This protein binds this small molecule.
Small molecule (SMILES): CCNC(=O)Cc1ccc(Nc2nc(-c3c(F)cccc3F)nc3c2C(=O)N=C3)cc1

Binding-site contacts:
Ligand atom C29 contacts residue GLU17 of chain 1.A at 3.7 Å.
Ligand atom F26 contacts residue LEU142 of chain 1.A at 3.6 Å.
Ligand atom O22 contacts residue ALA40 of chain 1.A at 3.6 Å.
Ligand atom C21 contacts residue ALA40 of chain 1.A at 3.5 Å (hydrophobic).
Ligand atom C9 contacts residue GLY96 of chain 1.A at 3.2 Å.
Ligand atom F26 contacts residue ASP153 of chain 1.A at 3.9 Å.
Ligand atom C10 contacts residue GLY96 of chain 1.A at 3.8 Å.
Ligand atom N13 contacts residue LEU15 of chain 1.A at 4.0 Å.
Ligand atom C27 contacts residue ASN140 of chain 1.A at 3.4 Å.
Ligand atom N13 contacts residue VAL93 of chain 1.A at 3.8 Å.
Ligand atom C6 contacts residue ASP100 of chain 1.A at 3.5 Å.
Ligand atom C19 contacts residue ALA40 of chain 1.A at 3.8 Å (hydrophobic).
Ligand atom C27 contacts residue ASP153 of chain 1.A at 3.9 Å.
Ligand atom C8 contacts residue GLY96 of chain 1.A at 3.5 Å.
Ligand atom N20 contacts residue GLU91 of chain 1.A at 3.1 Å (salt-bridge).
Ligand atom O22 contacts residue TYR92 of chain 1.A at 3.4 Å.
Ligand atom C27 contacts residue ARG139 of chain 1.A at 3.8 Å.
Ligand atom F31 contacts residue VAL23 of chain 1.A at 3.6 Å.
Ligand atom F31 contacts residue LEU15 of chain 1.A at 3.7 Å.
Ligand atom O22 contacts residue VAL93 of chain 1.A at 2.9 Å (h-bond).
Ligand atom C28 contacts residue GLU17 of chain 1.A at 3.7 Å.
Ligand atom N20 contacts residue ALA40 of chain 1.A at 3.1 Å.
Ligand atom C11 contacts residue LEU15 of chain 1.A at 3.6 Å (hydrophobic).
Ligand atom C18 contacts residue LEU142 of chain 1.A at 3.6 Å (hydrophobic).
Ligand atom O22 contacts residue GLU91 of chain 1.A at 3.8 Å.
Ligand atom N15 contacts residue LEU142 of chain 1.A at 4.0 Å.
Ligand atom C21 contacts residue VAL93 of chain 1.A at 3.6 Å (hydrophobic).
Ligand atom C19 contacts residue LEU142 of chain 1.A at 3.8 Å (hydrophobic).
Ligand atom F31 contacts residue GLY16 of chain 1.A at 3.5 Å.
Ligand atom C2 contacts residue ARG13 of chain 1.A at 3.9 Å.
Ligand atom C2 contacts residue ASP14 of chain 1.A at 3.7 Å.
Ligand atom C9 contacts residue VAL93 of chain 1.A at 3.4 Å (hydrophobic).
Ligand atom F26 contacts residue GLY152 of chain 1.A at 3.7 Å.
Ligand atom N17 contacts residue LEU142 of chain 1.A at 3.8 Å.
Ligand atom C23 contacts residue LEU142 of chain 1.A at 4.0 Å (hydrophobic).
Ligand atom C21 contacts residue GLU91 of chain 1.A at 3.9 Å.
Ligand atom C12 contacts residue LEU15 of chain 1.A at 3.3 Å (hydrophobic).
Ligand atom C8 contacts residue PRO94 of chain 1.A at 3.6 Å (hydrophobic).
Ligand atom C9 contacts residue PRO94 of chain 1.A at 3.9 Å (hydrophobic).
Ligand atom C1 contacts residue ASP14 of chain 1.A at 3.6 Å.

Sequence of chain 1.A:
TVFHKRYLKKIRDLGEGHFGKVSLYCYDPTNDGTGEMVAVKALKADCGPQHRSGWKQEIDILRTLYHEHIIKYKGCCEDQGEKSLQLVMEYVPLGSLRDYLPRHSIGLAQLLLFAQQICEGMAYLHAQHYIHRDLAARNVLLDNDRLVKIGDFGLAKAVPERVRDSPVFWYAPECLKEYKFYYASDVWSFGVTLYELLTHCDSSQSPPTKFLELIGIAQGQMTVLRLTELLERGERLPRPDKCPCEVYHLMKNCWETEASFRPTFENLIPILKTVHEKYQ